Sequence of chain 1.B:
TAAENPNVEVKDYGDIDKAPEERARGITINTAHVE

Sequence of chain 1.A:
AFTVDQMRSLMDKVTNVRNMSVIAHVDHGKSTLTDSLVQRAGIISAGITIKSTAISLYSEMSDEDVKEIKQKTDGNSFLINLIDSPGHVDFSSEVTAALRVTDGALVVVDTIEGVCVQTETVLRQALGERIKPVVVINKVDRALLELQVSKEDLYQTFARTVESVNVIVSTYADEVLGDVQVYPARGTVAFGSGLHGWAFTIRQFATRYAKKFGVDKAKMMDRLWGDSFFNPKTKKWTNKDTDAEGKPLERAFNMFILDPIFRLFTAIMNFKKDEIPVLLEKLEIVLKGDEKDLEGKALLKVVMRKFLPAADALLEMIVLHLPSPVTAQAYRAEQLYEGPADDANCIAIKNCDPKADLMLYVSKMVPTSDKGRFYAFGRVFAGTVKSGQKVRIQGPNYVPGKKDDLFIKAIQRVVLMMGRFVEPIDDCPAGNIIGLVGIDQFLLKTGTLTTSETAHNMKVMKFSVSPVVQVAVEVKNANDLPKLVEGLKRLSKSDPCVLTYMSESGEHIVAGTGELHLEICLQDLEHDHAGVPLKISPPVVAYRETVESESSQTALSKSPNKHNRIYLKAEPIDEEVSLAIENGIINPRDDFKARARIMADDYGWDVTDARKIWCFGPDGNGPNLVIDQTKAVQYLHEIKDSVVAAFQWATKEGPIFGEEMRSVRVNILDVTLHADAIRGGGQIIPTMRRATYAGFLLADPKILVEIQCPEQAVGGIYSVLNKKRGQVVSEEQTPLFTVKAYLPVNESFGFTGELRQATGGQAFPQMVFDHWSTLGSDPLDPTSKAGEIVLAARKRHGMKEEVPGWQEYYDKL

Binding-site contacts:
Ligand atom PG contacts residue ASP29 of chain 1.A at 1.7 Å.
Ligand atom C2' contacts residue LEU215 of chain 1.A at 3.0 Å (hydrophobic).
Ligand atom O2' contacts residue LEU215 of chain 1.A at 1.9 Å.
Ligand atom O2B contacts residue SER33 of chain 1.A at 3.0 Å (h-bond).
Ligand atom C2 contacts residue LEU215 of chain 1.A at 3.1 Å (hydrophobic).
Ligand atom O1B contacts residue GLY31 of chain 1.A at 1.4 Å (h-bond).
Ligand atom O2G contacts residue ASP29 of chain 1.A at 1.1 Å (salt-bridge).
Ligand atom O1A contacts residue TYR13 of chain 1.B at 2.5 Å (h-bond).
Ligand atom C6 contacts residue SER213 of chain 1.A at 1.8 Å.
Ligand atom C6 contacts residue LEU215 of chain 1.A at 2.4 Å (hydrophobic).
Ligand atom C4 contacts residue LEU215 of chain 1.A at 2.0 Å (hydrophobic).
Ligand atom C2 contacts residue ASP161 of chain 1.A at 2.2 Å.
Ligand atom O1B contacts residue ASP29 of chain 1.A at 2.7 Å.
Ligand atom N1 contacts residue ASP161 of chain 1.A at 1.9 Å (salt-bridge).
Ligand atom C8 contacts residue LEU215 of chain 1.A at 2.8 Å (hydrophobic).
Ligand atom N7 contacts residue GLY214 of chain 1.A at 2.7 Å.
Ligand atom O2B contacts residue LYS32 of chain 1.A at 2.8 Å (salt-bridge).
Ligand atom O6 contacts residue HIS216 of chain 1.A at 3.0 Å (h-bond).
Ligand atom O3A contacts residue GLY31 of chain 1.A at 2.6 Å (h-bond).
Ligand atom O2G contacts residue VAL28 of chain 1.A at 1.4 Å.
Ligand atom PG contacts residue VAL28 of chain 1.A at 2.7 Å.
Ligand atom O1B contacts residue HIS30 of chain 1.A at 2.3 Å (h-bond).
Ligand atom O4' contacts residue LYS159 of chain 1.A at 3.1 Å (salt-bridge).
Ligand atom O2A contacts residue THR34 of chain 1.A at 2.4 Å.
Ligand atom C6 contacts residue ASP161 of chain 1.A at 2.9 Å.
Ligand atom O6 contacts residue GLY214 of chain 1.A at 2.3 Å (h-bond).
Ligand atom PB contacts residue GLY31 of chain 1.A at 2.5 Å.
Ligand atom O2A contacts residue GLY31 of chain 1.A at 3.0 Å.
Ligand atom N1 contacts residue SER213 of chain 1.A at 1.8 Å (h-bond).
Ligand atom O1B contacts residue LYS32 of chain 1.A at 2.8 Å (salt-bridge).
Ligand atom O6 contacts residue SER213 of chain 1.A at 1.5 Å (h-bond).
Ligand atom N2 contacts residue ASP161 of chain 1.A at 1.7 Å (salt-bridge).
Ligand atom C5 contacts residue LEU215 of chain 1.A at 2.1 Å (hydrophobic).
Ligand atom N7 contacts residue LEU215 of chain 1.A at 1.9 Å (h-bond).
Ligand atom O6 contacts residue LEU215 of chain 1.A at 2.4 Å (h-bond).
Ligand atom O2G contacts residue HIS27 of chain 1.A at 2.8 Å (h-bond).
Ligand atom O1G contacts residue ASP29 of chain 1.A at 2.4 Å (salt-bridge).
Ligand atom N3 contacts residue LEU215 of chain 1.A at 2.5 Å.
Ligand atom N9 contacts residue LEU215 of chain 1.A at 2.4 Å.
Ligand atom N3B contacts residue ASP29 of chain 1.A at 2.4 Å (salt-bridge).

A protein and the small-molecule ligand that binds it are described below.
Small molecule (SMILES): Nc1nc2c(ncn2[C@@H]2O[C@H](CO[P](=O)(O)O[P](=O)(O)NP(=O)(O)O)[C@@H](O)[C@H]2O)c(=O)[nH]1